Binding-site contacts:
Ligand atom O7 contacts residue ASN728 of chain 1.A at 3.7 Å.
Ligand atom C7 contacts residue ASN728 of chain 1.A at 3.5 Å.
Ligand atom C8 contacts residue GLY1150 of chain 1.A at 4.0 Å.
Ligand atom C4 contacts residue ASN728 of chain 1.A at 4.3 Å.
Ligand atom C1 contacts residue ASN728 of chain 1.A at 1.4 Å.
Ligand atom C3 contacts residue ASN728 of chain 1.A at 3.8 Å.
Ligand atom C8 contacts residue ILE1149 of chain 1.A at 4.2 Å (hydrophobic).
Ligand atom N2 contacts residue ASN728 of chain 1.A at 2.8 Å (h-bond).
Ligand atom C2 contacts residue ASN728 of chain 1.A at 2.5 Å.
Ligand atom O5 contacts residue ASN728 of chain 1.A at 2.4 Å (h-bond).
Ligand atom C5 contacts residue ASN728 of chain 1.A at 3.7 Å.
Ligand atom C8 contacts residue ASN728 of chain 1.A at 4.5 Å.

Sequence of chain 1.A:
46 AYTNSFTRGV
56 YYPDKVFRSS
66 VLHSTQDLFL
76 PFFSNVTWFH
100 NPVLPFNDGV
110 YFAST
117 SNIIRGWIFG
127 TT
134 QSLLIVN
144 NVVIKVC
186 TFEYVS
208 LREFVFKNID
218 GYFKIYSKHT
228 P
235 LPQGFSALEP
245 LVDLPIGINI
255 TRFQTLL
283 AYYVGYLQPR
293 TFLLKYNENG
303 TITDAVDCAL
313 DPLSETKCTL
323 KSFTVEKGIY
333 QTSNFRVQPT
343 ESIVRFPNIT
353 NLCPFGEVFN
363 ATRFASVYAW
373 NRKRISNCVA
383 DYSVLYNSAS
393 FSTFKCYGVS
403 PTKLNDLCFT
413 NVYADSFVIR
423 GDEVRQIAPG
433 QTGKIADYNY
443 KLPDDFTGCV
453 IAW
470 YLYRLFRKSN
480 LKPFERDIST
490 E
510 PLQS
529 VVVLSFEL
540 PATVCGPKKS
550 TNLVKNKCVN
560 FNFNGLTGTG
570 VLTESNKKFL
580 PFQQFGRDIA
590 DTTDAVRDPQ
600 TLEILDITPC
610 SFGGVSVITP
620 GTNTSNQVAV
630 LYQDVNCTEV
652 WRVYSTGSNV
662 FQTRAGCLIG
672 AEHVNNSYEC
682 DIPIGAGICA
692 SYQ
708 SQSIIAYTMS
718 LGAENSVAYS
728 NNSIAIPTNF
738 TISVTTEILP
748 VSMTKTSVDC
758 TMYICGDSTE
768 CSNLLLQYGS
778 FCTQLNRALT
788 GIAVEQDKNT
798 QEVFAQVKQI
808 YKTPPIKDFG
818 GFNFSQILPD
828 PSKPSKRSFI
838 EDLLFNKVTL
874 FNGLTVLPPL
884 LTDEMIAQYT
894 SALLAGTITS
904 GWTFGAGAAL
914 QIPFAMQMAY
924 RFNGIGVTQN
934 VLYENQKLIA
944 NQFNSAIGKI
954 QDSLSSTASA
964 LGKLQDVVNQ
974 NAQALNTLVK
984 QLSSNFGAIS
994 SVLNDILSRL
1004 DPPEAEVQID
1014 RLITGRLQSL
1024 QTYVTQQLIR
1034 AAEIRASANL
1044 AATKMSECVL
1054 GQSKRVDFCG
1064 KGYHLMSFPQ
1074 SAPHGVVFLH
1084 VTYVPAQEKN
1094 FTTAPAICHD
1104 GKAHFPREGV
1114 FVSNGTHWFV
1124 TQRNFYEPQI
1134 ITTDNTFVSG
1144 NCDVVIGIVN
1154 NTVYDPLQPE

This protein binds this small molecule.
Small molecule (SMILES): CC(=O)N[C@@H]1[C@@H](O)[C@H](O)[C@@H](CO)O[C@H]1O